Binding-site contacts:
Ligand atom O6 contacts residue NAG1 of chain 28.T at 4.5 Å.
Ligand atom C4 contacts residue BMA1 of chain 28.V at 3.6 Å.
Ligand atom O2 contacts residue HIS2 of chain 28.D at 3.4 Å (h-bond).
Ligand atom C5 contacts residue NAG1 of chain 28.T at 3.8 Å.
Ligand atom O3 contacts residue BMA1 of chain 28.V at 1.1 Å.
Ligand atom C3 contacts residue NAG1 of chain 28.T at 4.1 Å.
Ligand atom O2 contacts residue BMA1 of chain 28.V at 3.0 Å (h-bond).
Ligand atom C2 contacts residue BMA1 of chain 28.V at 3.2 Å.
Ligand atom C2 contacts residue NAG1 of chain 28.T at 2.9 Å.
Ligand atom C2 contacts residue HIS2 of chain 28.D at 4.5 Å.
Ligand atom O5 contacts residue NAG1 of chain 28.T at 2.5 Å (h-bond).
Ligand atom O2 contacts residue NAG1 of chain 28.T at 3.4 Å (h-bond).
Ligand atom C1 contacts residue NAG1 of chain 28.T at 1.7 Å.
Ligand atom O4 contacts residue BMA1 of chain 28.V at 4.0 Å.
Ligand atom C3 contacts residue BMA1 of chain 28.V at 2.5 Å.

Sequence of chain 28.D:
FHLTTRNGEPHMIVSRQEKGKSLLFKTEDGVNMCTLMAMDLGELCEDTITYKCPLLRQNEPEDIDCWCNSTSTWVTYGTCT

The small molecule below binds the protein below.
Small molecule (SMILES): OC[C@H]1O[C@@H](O)[C@@H](O)[C@@H](O)[C@@H]1O